Sequence of chain 1.A:
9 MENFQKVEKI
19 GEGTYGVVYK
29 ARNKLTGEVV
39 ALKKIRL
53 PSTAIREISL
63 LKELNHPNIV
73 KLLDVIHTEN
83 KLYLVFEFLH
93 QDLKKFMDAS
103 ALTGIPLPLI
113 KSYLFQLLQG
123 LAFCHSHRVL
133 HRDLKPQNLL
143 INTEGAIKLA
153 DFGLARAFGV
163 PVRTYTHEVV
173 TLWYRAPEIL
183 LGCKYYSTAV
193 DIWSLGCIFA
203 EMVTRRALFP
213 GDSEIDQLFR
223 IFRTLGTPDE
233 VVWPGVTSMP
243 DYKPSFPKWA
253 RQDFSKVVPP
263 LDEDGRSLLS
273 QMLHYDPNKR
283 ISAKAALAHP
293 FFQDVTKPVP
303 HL

This small molecule binds to this protein.
Small molecule (SMILES): COc1cc(Br)ccc1CC(=O)O

Binding-site contacts:
Ligand atom C5 contacts residue GLN139 of chain 1.A at 4.2 Å.
Ligand atom C8 contacts residue GLN139 of chain 1.A at 3.4 Å.
Ligand atom C5 contacts residue LEU142 of chain 1.A at 4.3 Å (hydrophobic).
Ligand atom C3 contacts residue VAL26 of chain 1.A at 4.1 Å (hydrophobic).
Ligand atom O2 contacts residue GLY21 of chain 1.A at 4.1 Å.
Ligand atom C5 contacts residue ALA152 of chain 1.A at 4.5 Å (hydrophobic).
Ligand atom C1 contacts residue GLY21 of chain 1.A at 3.7 Å.
Ligand atom C6 contacts residue ASN140 of chain 1.A at 4.2 Å.
Ligand atom C7 contacts residue GLN139 of chain 1.A at 3.5 Å.
Ligand atom C9 contacts residue THR22 of chain 1.A at 3.4 Å.
Ligand atom C2 contacts residue GLY21 of chain 1.A at 4.3 Å.
Ligand atom C1 contacts residue VAL26 of chain 1.A at 4.2 Å (hydrophobic).
Ligand atom C3 contacts residue ILE18 of chain 1.A at 4.2 Å (hydrophobic).
Ligand atom C1 contacts residue ILE18 of chain 1.A at 4.3 Å (hydrophobic).
Ligand atom C6 contacts residue GLN139 of chain 1.A at 3.4 Å.
Ligand atom O3 contacts residue THR22 of chain 1.A at 2.9 Å (h-bond).
Ligand atom BR1 contacts residue LYS41 of chain 1.A at 4.0 Å.
Ligand atom C1 contacts residue GLU20 of chain 1.A at 3.8 Å.
Ligand atom O3 contacts residue GLY21 of chain 1.A at 3.4 Å.
Ligand atom O1 contacts residue GLY21 of chain 1.A at 3.4 Å.
Ligand atom C4 contacts residue VAL26 of chain 1.A at 4.5 Å (hydrophobic).
Ligand atom C4 contacts residue LYS41 of chain 1.A at 3.6 Å.
Ligand atom C5 contacts residue LYS41 of chain 1.A at 3.4 Å.
Ligand atom BR1 contacts residue VAL26 of chain 1.A at 4.0 Å.
Ligand atom BR1 contacts residue ILE18 of chain 1.A at 4.3 Å.
Ligand atom O2 contacts residue LYS137 of chain 1.A at 3.6 Å.
Ligand atom O2 contacts residue THR22 of chain 1.A at 2.6 Å (h-bond).
Ligand atom C3 contacts residue LYS41 of chain 1.A at 4.4 Å.
Ligand atom BR1 contacts residue ALA39 of chain 1.A at 4.0 Å.
Ligand atom O1 contacts residue GLU20 of chain 1.A at 4.2 Å.
Ligand atom C6 contacts residue LYS41 of chain 1.A at 4.0 Å.
Ligand atom O3 contacts residue ASP153 of chain 1.A at 3.8 Å.
Ligand atom C1 contacts residue GLY19 of chain 1.A at 3.8 Å.
Ligand atom C9 contacts residue GLY21 of chain 1.A at 3.8 Å.